This protein binds this small molecule.
Small molecule (SMILES): NC(=O)NC1=NC(=O)NC1=O

Sequence of chain 6.A:
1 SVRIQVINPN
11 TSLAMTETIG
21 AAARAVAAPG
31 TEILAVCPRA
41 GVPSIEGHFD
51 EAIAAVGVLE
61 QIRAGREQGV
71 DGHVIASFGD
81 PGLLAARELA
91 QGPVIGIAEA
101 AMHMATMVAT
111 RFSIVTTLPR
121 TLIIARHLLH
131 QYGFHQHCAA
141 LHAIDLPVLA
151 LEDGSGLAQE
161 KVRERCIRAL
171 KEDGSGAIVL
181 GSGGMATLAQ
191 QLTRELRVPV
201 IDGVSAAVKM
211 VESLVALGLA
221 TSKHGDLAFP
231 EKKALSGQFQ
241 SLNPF

Binding-site contacts:
Ligand atom N1 contacts residue THR117 of chain 6.A at 3.2 Å (h-bond).
Ligand atom C5 contacts residue SER77 of chain 6.A at 3.5 Å.
Ligand atom O5 contacts residue SER182 of chain 6.A at 3.5 Å.
Ligand atom O2 contacts residue GLY181 of chain 6.A at 3.1 Å (h-bond).
Ligand atom O2 contacts residue PHE78 of chain 6.A at 4.0 Å.
Ligand atom N7 contacts residue ASN10 of chain 6.A at 3.8 Å.
Ligand atom N9 contacts residue VAL148 of chain 6.A at 3.8 Å.
Ligand atom C5 contacts residue GLY183 of chain 6.A at 4.0 Å.
Ligand atom C8 contacts residue SER77 of chain 6.A at 4.1 Å.
Ligand atom C8 contacts residue ILE45 of chain 6.A at 3.7 Å (hydrophobic).
Ligand atom O5 contacts residue GLY183 of chain 6.A at 3.0 Å (h-bond).
Ligand atom N7 contacts residue VAL148 of chain 6.A at 4.1 Å.
Ligand atom N1 contacts residue THR116 of chain 6.A at 4.1 Å.
Ligand atom C8 contacts residue ASN10 of chain 6.A at 3.7 Å.
Ligand atom C8 contacts residue VAL148 of chain 6.A at 3.7 Å (hydrophobic).
Ligand atom C2 contacts residue PHE78 of chain 6.A at 4.1 Å (hydrophobic).
Ligand atom O2 contacts residue THR117 of chain 6.A at 3.8 Å.
Ligand atom O8 contacts residue ILE45 of chain 6.A at 2.9 Å (h-bond).
Ligand atom O8 contacts residue VAL148 of chain 6.A at 3.7 Å.
Ligand atom C5 contacts residue SER182 of chain 6.A at 3.8 Å.
Ligand atom C4 contacts residue PHE78 of chain 6.A at 4.1 Å (hydrophobic).
Ligand atom C2 contacts residue THR116 of chain 6.A at 4.0 Å.
Ligand atom C4 contacts residue SER77 of chain 6.A at 4.2 Å.
Ligand atom O8 contacts residue ASN10 of chain 6.A at 2.8 Å (h-bond).
Ligand atom C2 contacts residue GLY181 of chain 6.A at 3.4 Å.
Ligand atom C5 contacts residue PHE78 of chain 6.A at 3.6 Å (hydrophobic).
Ligand atom N1 contacts residue GLY181 of chain 6.A at 3.4 Å (h-bond).
Ligand atom N1 contacts residue SER182 of chain 6.A at 3.3 Å (h-bond).
Ligand atom O5 contacts residue PHE78 of chain 6.A at 3.0 Å (h-bond).
Ligand atom N9 contacts residue ILE45 of chain 6.A at 2.9 Å (h-bond).
Ligand atom N1 contacts residue VAL148 of chain 6.A at 3.5 Å.
Ligand atom N3 contacts residue PHE78 of chain 6.A at 4.0 Å.
Ligand atom C2 contacts residue THR117 of chain 6.A at 3.8 Å.
Ligand atom O5 contacts residue SER77 of chain 6.A at 3.4 Å.
Ligand atom O8 contacts residue SER44 of chain 6.A at 3.8 Å.
Ligand atom C4 contacts residue ILE45 of chain 6.A at 3.8 Å (hydrophobic).
Ligand atom N3 contacts residue ILE45 of chain 6.A at 3.9 Å.
Ligand atom O2 contacts residue THR116 of chain 6.A at 3.1 Å (h-bond).
Ligand atom N7 contacts residue SER77 of chain 6.A at 3.5 Å.
Ligand atom O2 contacts residue THR121 of chain 6.A at 3.8 Å.